Binding-site contacts:
Ligand atom N contacts residue GLU117 of chain 1.A at 2.7 Å (salt-bridge).
Ligand atom CCC contacts residue TYR377 of chain 1.A at 3.7 Å (hydrophobic).
Ligand atom CA contacts residue ALA258 of chain 1.A at 3.8 Å (hydrophobic).
Ligand atom CD2 contacts residue ALA258 of chain 1.A at 3.6 Å (hydrophobic).
Ligand atom N contacts residue LYS315 of chain 1.A at 3.4 Å (salt-bridge).
Ligand atom O contacts residue GOL1 of chain 1.EA at 3.6 Å (h-bond).
Ligand atom CB contacts residue GLU117 of chain 1.A at 3.5 Å.
Ligand atom CE1 contacts residue GLN115 of chain 1.A at 3.8 Å.
Ligand atom OXT contacts residue GLU294 of chain 1.A at 2.6 Å (salt-bridge).
Ligand atom OXT contacts residue HIS297 of chain 1.A at 3.3 Å (h-bond).
Ligand atom CA contacts residue GLU260 of chain 1.A at 3.4 Å.
Ligand atom CA contacts residue MET259 of chain 1.A at 3.6 Å (hydrophobic).
Ligand atom CCC contacts residue GOL1 of chain 1.EA at 3.5 Å.
Ligand atom C contacts residue GOL1 of chain 1.EA at 3.1 Å.
Ligand atom O contacts residue TYR377 of chain 1.A at 2.6 Å (h-bond).
Ligand atom CE2 contacts residue GLN115 of chain 1.A at 3.4 Å.
Ligand atom OXT contacts residue HIS293 of chain 1.A at 3.3 Å.
Ligand atom CCC contacts residue ALA258 of chain 1.A at 3.1 Å (hydrophobic).
Ligand atom C contacts residue ZN1 of chain 1.B at 2.7 Å.
Ligand atom OXT contacts residue GLU260 of chain 1.A at 3.0 Å (salt-bridge).
Ligand atom O contacts residue HIS297 of chain 1.A at 3.6 Å.
Ligand atom CH contacts residue GLN115 of chain 1.A at 3.4 Å.
Ligand atom C contacts residue HIS293 of chain 1.A at 3.8 Å.
Ligand atom N contacts residue GLU316 of chain 1.A at 3.2 Å (salt-bridge).
Ligand atom O contacts residue GLU316 of chain 1.A at 3.0 Å (salt-bridge).
Ligand atom CA contacts residue GLU117 of chain 1.A at 3.4 Å.
Ligand atom C contacts residue TYR377 of chain 1.A at 3.5 Å (hydrophobic).
Ligand atom CB contacts residue TYR377 of chain 1.A at 3.7 Å (hydrophobic).
Ligand atom O contacts residue HIS293 of chain 1.A at 3.4 Å (h-bond).
Ligand atom C contacts residue GLU294 of chain 1.A at 3.8 Å.
Ligand atom C contacts residue GLU260 of chain 1.A at 3.6 Å.
Ligand atom CE2 contacts residue MET256 of chain 1.A at 3.5 Å (hydrophobic).
Ligand atom O contacts residue ZN1 of chain 1.B at 2.0 Å.
Ligand atom CB contacts residue TYR372 of chain 1.A at 3.7 Å (hydrophobic).
Ligand atom CE1 contacts residue GLU117 of chain 1.A at 3.4 Å.
Ligand atom N contacts residue GLU260 of chain 1.A at 2.7 Å (salt-bridge).
Ligand atom CD2 contacts residue GLN115 of chain 1.A at 3.7 Å.
Ligand atom OXT contacts residue ZN1 of chain 1.B at 2.6 Å.
Ligand atom OXT contacts residue GOL1 of chain 1.EA at 3.3 Å (h-bond).
Ligand atom CH contacts residue MET256 of chain 1.A at 3.4 Å (hydrophobic).

Sequence of chain 1.A:
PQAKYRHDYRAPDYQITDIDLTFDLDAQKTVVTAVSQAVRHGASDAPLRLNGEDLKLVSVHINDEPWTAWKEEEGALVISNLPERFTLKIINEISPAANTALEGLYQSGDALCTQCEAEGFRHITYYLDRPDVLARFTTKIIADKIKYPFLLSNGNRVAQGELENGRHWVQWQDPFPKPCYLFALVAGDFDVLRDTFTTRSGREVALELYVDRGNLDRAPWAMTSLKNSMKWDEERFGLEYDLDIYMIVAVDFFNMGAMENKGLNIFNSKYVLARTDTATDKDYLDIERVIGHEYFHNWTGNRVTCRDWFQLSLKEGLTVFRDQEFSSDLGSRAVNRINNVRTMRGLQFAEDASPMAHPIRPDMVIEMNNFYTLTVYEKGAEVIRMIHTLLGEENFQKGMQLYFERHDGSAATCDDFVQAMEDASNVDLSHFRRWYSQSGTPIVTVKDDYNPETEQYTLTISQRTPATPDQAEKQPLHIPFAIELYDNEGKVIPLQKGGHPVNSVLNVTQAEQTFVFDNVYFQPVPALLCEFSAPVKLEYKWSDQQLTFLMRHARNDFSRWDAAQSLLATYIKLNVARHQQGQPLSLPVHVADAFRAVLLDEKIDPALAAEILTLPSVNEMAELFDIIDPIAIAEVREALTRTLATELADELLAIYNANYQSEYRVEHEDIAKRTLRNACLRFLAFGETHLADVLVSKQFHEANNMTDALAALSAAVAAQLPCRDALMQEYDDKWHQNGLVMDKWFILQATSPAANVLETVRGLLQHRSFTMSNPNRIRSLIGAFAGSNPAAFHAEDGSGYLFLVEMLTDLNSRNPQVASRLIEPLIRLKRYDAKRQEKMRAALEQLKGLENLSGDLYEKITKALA

The small molecule below binds the protein below.
Small molecule (SMILES): N[C@H](CC(=O)O)Cc1ccccc1